Sequence of chain 31.B:
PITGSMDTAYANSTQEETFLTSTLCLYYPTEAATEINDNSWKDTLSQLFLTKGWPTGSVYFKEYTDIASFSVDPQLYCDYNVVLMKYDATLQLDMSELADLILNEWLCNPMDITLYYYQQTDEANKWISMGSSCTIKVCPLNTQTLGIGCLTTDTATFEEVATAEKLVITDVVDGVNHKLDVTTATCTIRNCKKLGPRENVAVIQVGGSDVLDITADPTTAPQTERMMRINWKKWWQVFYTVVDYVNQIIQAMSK

Binding-site contacts:
Ligand atom C5 contacts residue ASN12 of chain 31.B at 4.1 Å.
Ligand atom C7 contacts residue ASN12 of chain 31.B at 3.9 Å.
Ligand atom C2 contacts residue ASN12 of chain 31.B at 3.2 Å.
Ligand atom N2 contacts residue ASN12 of chain 31.B at 3.8 Å.
Ligand atom C1 contacts residue ASN12 of chain 31.B at 2.2 Å.
Ligand atom O7 contacts residue ASN12 of chain 31.B at 3.7 Å.
Ligand atom O5 contacts residue ASN12 of chain 31.B at 2.7 Å (h-bond).

The protein below binds the small molecule below.
Small molecule (SMILES): CC(=O)N[C@H]1[C@H](O[C@H]2[C@H](O)[C@@H](NC(C)=O)CO[C@@H]2CO)O[C@H](CO)[C@@H](O)[C@@H]1O